Sequence of chain 47.E:
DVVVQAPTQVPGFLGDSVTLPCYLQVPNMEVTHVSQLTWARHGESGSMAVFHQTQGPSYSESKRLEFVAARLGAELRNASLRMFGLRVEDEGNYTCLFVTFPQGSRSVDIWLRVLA

Binding-site contacts:
Ligand atom C6 contacts residue ASN93 of chain 47.E at 3.1 Å.
Ligand atom C4 contacts residue TRP111 of chain 47.E at 4.0 Å (hydrophobic).
Ligand atom C3 contacts residue ASN93 of chain 47.E at 3.1 Å.
Ligand atom C2 contacts residue ASN93 of chain 47.E at 1.8 Å.
Ligand atom C3 contacts residue TRP111 of chain 47.E at 3.7 Å (hydrophobic).
Ligand atom O5 contacts residue TRP111 of chain 47.E at 4.3 Å.
Ligand atom C1 contacts residue TRP111 of chain 47.E at 3.9 Å (hydrophobic).
Ligand atom O4 contacts residue TRP111 of chain 47.E at 3.4 Å.
Ligand atom O5 contacts residue ASN93 of chain 47.E at 4.1 Å.
Ligand atom C7 contacts residue TRP111 of chain 47.E at 3.8 Å (hydrophobic).
Ligand atom C6 contacts residue HIS42 of chain 47.E at 4.3 Å.
Ligand atom C8 contacts residue TRP111 of chain 47.E at 3.3 Å (hydrophobic).
Ligand atom O5 contacts residue ASN93 of chain 47.E at 2.3 Å (h-bond).
Ligand atom C7 contacts residue ASN93 of chain 47.E at 3.5 Å.
Ligand atom O3 contacts residue ASN93 of chain 47.E at 4.0 Å.
Ligand atom C5 contacts residue ASN93 of chain 47.E at 4.0 Å.
Ligand atom C1 contacts residue ASN93 of chain 47.E at 1.4 Å.
Ligand atom C4 contacts residue ASN93 of chain 47.E at 3.6 Å.
Ligand atom O7 contacts residue ASN93 of chain 47.E at 3.9 Å.
Ligand atom C5 contacts residue ASN93 of chain 47.E at 3.5 Å.
Ligand atom N2 contacts residue TRP111 of chain 47.E at 3.5 Å.
Ligand atom O3 contacts residue TRP111 of chain 47.E at 4.3 Å.
Ligand atom N2 contacts residue ASN93 of chain 47.E at 2.5 Å (h-bond).
Ligand atom C5 contacts residue TRP111 of chain 47.E at 3.7 Å (hydrophobic).
Ligand atom C2 contacts residue TRP111 of chain 47.E at 4.1 Å (hydrophobic).
Ligand atom N2 contacts residue GLY92 of chain 47.E at 4.2 Å.
Ligand atom O7 contacts residue TRP111 of chain 47.E at 3.6 Å.
Ligand atom C8 contacts residue GLU91 of chain 47.E at 3.8 Å.
Ligand atom C7 contacts residue GLY92 of chain 47.E at 4.2 Å.
Ligand atom C8 contacts residue GLY92 of chain 47.E at 3.6 Å.

The small molecule below binds the protein below.
Small molecule (SMILES): CC(=O)N[C@H]1[C@H](O[C@H]2[C@H](O)[C@@H](NC(C)=O)CO[C@@H]2CO[C@@H]2O[C@@H](C)[C@@H](O)[C@@H](O)[C@@H]2O)O[C@H](CO)[C@@H](O[C@@H]2O[C@H](CO)[C@@H](O)[C@H](O[C@H]3O[C@H](CO)[C@@H](O)[C@H](O)[C@@H]3O)[C@@H]2O)[C@@H]1O